Binding-site contacts:
Ligand atom N1 contacts residue ASP137 of chain 1.A at 3.2 Å (salt-bridge).
Ligand atom O2B contacts residue LYS35 of chain 1.A at 3.6 Å (salt-bridge).
Ligand atom O6 contacts residue SER168 of chain 1.A at 2.8 Å (h-bond).
Ligand atom O2G contacts residue THR54 of chain 1.A at 2.6 Å (h-bond).
Ligand atom O1A contacts residue THR36 of chain 1.A at 3.0 Å (h-bond).
Ligand atom O3A contacts residue ALA32 of chain 1.A at 3.5 Å.
Ligand atom O1A contacts residue GLY34 of chain 1.A at 3.1 Å.
Ligand atom O3' contacts residue TYR51 of chain 1.A at 3.5 Å.
Ligand atom O3B contacts residue MG1 of chain 1.D at 3.4 Å.
Ligand atom O1A contacts residue CYS37 of chain 1.A at 2.8 Å (h-bond).
Ligand atom N1 contacts residue VAL169 of chain 1.A at 3.0 Å.
Ligand atom PB contacts residue LYS35 of chain 1.A at 3.5 Å.
Ligand atom O4' contacts residue LYS135 of chain 1.A at 3.2 Å (salt-bridge).
Ligand atom N2 contacts residue ASP137 of chain 1.A at 3.0 Å (salt-bridge).
Ligand atom O3G contacts residue LYS35 of chain 1.A at 2.8 Å (salt-bridge).
Ligand atom PB contacts residue MG1 of chain 1.D at 3.0 Å.
Ligand atom O2A contacts residue TYR51 of chain 1.A at 3.5 Å.
Ligand atom C5' contacts residue ALA32 of chain 1.A at 3.6 Å (hydrophobic).
Ligand atom C8 contacts residue GLY34 of chain 1.A at 3.6 Å.
Ligand atom O2G contacts residue MG1 of chain 1.D at 2.0 Å.
Ligand atom O1B contacts residue GLY34 of chain 1.A at 3.0 Å (h-bond).
Ligand atom S1G contacts residue TYR51 of chain 1.A at 3.2 Å (h-bond).
Ligand atom C2 contacts residue VAL169 of chain 1.A at 3.2 Å (hydrophobic).
Ligand atom O3G contacts residue GLY79 of chain 1.A at 2.9 Å (h-bond).
Ligand atom O2B contacts residue MG1 of chain 1.D at 1.8 Å.
Ligand atom O3B contacts residue ALA32 of chain 1.A at 2.8 Å (h-bond).
Ligand atom O1B contacts residue LYS35 of chain 1.A at 2.8 Å (salt-bridge).
Ligand atom O3A contacts residue GLY34 of chain 1.A at 3.2 Å (h-bond).
Ligand atom PG contacts residue MG1 of chain 1.D at 3.1 Å.
Ligand atom C2 contacts residue ASP137 of chain 1.A at 3.5 Å.
Ligand atom C6 contacts residue VAL169 of chain 1.A at 3.4 Å (hydrophobic).
Ligand atom N7 contacts residue CYS37 of chain 1.A at 3.6 Å.
Ligand atom PA contacts residue GLY34 of chain 1.A at 3.6 Å.
Ligand atom C8 contacts residue CYS37 of chain 1.A at 3.4 Å (hydrophobic).
Ligand atom O5' contacts residue GLY34 of chain 1.A at 3.6 Å.
Ligand atom O2B contacts residue THR36 of chain 1.A at 2.8 Å (h-bond).
Ligand atom O6 contacts residue VAL169 of chain 1.A at 3.5 Å (h-bond).
Ligand atom O1A contacts residue LYS35 of chain 1.A at 3.3 Å (salt-bridge).
Ligand atom O1B contacts residue VAL33 of chain 1.A at 3.4 Å (h-bond).
Ligand atom N2 contacts residue LEU138 of chain 1.A at 3.3 Å.

Sequence of chain 1.A:
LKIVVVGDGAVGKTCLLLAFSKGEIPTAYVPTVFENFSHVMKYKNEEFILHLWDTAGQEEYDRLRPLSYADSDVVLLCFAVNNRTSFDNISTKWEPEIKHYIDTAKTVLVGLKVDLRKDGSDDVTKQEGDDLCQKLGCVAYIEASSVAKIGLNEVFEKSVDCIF

The small molecule below binds the protein below.
Small molecule (SMILES): Nc1nc2c(ncn2[C@@H]2O[C@H](CO[P](=O)(O)O[P](=O)(O)OP(O)(O)=S)[C@@H](O)[C@H]2O)c(=O)[nH]1